Binding-site contacts:
Ligand atom C1' contacts residue LEU126 of chain 2.G at 3.9 Å (hydrophobic).
Ligand atom C1 contacts residue LEU150 of chain 2.G at 4.2 Å (hydrophobic).
Ligand atom C2 contacts residue PRO125 of chain 2.G at 3.3 Å (hydrophobic).
Ligand atom O2P contacts residue GLY69 of chain 2.G at 4.3 Å.
Ligand atom C1' contacts residue SER98 of chain 2.G at 3.5 Å.
Ligand atom C2 contacts residue GLN124 of chain 2.G at 4.1 Å.
Ligand atom C2' contacts residue HIS123 of chain 2.G at 3.9 Å.
Ligand atom O3P contacts residue MET99 of chain 2.G at 2.8 Å (h-bond).
Ligand atom P contacts residue SER98 of chain 2.G at 1.6 Å.
Ligand atom P contacts residue MET99 of chain 2.G at 3.2 Å.
Ligand atom O2P contacts residue HIS123 of chain 2.G at 3.0 Å (h-bond).
Ligand atom C2 contacts residue HIS123 of chain 2.G at 4.2 Å.
Ligand atom O2P contacts residue SER98 of chain 2.G at 2.6 Å (h-bond).
Ligand atom P contacts residue HIS123 of chain 2.G at 3.3 Å.
Ligand atom C2 contacts residue SER98 of chain 2.G at 4.3 Å.
Ligand atom C1 contacts residue MET99 of chain 2.G at 3.4 Å (hydrophobic).
Ligand atom C2' contacts residue LEU126 of chain 2.G at 4.1 Å (hydrophobic).
Ligand atom C1 contacts residue SER98 of chain 2.G at 3.4 Å.
Ligand atom C2 contacts residue ILE71 of chain 2.G at 3.6 Å (hydrophobic).
Ligand atom O3P contacts residue GLY69 of chain 2.G at 2.9 Å (h-bond).
Ligand atom C3 contacts residue SER98 of chain 2.G at 4.4 Å.
Ligand atom C3 contacts residue MET99 of chain 2.G at 3.1 Å (hydrophobic).
Ligand atom C3 contacts residue LEU150 of chain 2.G at 3.6 Å (hydrophobic).
Ligand atom O1P contacts residue SER98 of chain 2.G at 2.6 Å (h-bond).
Ligand atom O3P contacts residue GLY68 of chain 2.G at 4.0 Å.
Ligand atom C3' contacts residue ILE71 of chain 2.G at 4.3 Å (hydrophobic).
Ligand atom P contacts residue GLY69 of chain 2.G at 4.0 Å.
Ligand atom C3' contacts residue GLY69 of chain 2.G at 3.5 Å.
Ligand atom O1P contacts residue HIS123 of chain 2.G at 3.9 Å.
Ligand atom C3' contacts residue LEU126 of chain 2.G at 4.0 Å (hydrophobic).
Ligand atom C3 contacts residue HIS123 of chain 2.G at 3.3 Å.
Ligand atom C2' contacts residue SER98 of chain 2.G at 3.4 Å.
Ligand atom C1 contacts residue HIS123 of chain 2.G at 3.4 Å.
Ligand atom O1P contacts residue MET99 of chain 2.G at 3.0 Å.
Ligand atom C1' contacts residue HIS123 of chain 2.G at 3.7 Å.
Ligand atom C2' contacts residue GLY69 of chain 2.G at 3.9 Å.
Ligand atom C2 contacts residue LEU150 of chain 2.G at 3.6 Å (hydrophobic).
Ligand atom O3P contacts residue SER98 of chain 2.G at 2.5 Å (h-bond).
Ligand atom C2 contacts residue MET99 of chain 2.G at 3.7 Å (hydrophobic).
Ligand atom C1' contacts residue GLY69 of chain 2.G at 4.1 Å.

Sequence of chain 2.G:
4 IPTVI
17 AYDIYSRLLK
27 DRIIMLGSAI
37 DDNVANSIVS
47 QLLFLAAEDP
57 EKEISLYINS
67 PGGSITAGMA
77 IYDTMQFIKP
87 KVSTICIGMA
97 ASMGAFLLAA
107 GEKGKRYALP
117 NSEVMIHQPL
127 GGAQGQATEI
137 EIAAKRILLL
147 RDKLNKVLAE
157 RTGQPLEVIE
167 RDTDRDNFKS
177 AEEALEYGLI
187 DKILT

A protein and the small-molecule ligand that binds it are described below.
Small molecule (SMILES): CC(C)O[PH](=O)OC(C)C